Sequence of chain 1.B:
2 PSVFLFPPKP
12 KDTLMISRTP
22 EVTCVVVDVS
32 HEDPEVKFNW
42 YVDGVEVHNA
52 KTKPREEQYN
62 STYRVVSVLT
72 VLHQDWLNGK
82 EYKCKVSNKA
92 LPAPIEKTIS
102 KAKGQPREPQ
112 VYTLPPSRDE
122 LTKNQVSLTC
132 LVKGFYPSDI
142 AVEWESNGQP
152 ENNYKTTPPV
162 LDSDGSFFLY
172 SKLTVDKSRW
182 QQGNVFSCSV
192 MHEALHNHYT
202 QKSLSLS

This small molecule binds to this protein.
Small molecule (SMILES): CC(=O)N[C@H]1[C@H](O[C@H]2[C@H](O)[C@@H](NC(C)=O)CO[C@@H]2CO)O[C@H](CO)[C@@H](O[C@@H]2O[C@H](CO[C@H]3O[C@H](CO)[C@@H](O)[C@H](O)[C@@H]3O[C@@H]3O[C@H](CO)[C@@H](O)[C@H](O)[C@H]3NC(C)=O)[C@@H](O)[C@H](O[C@H]3O[C@H](CO)[C@@H](O)[C@H](O)[C@@H]3O)[C@@H]2O)[C@@H]1O

Binding-site contacts:
Ligand atom C6 contacts residue PHE7 of chain 1.B at 3.7 Å (hydrophobic).
Ligand atom C5 contacts residue GLN59 of chain 1.B at 3.8 Å.
Ligand atom C7 contacts residue ASP29 of chain 1.B at 3.2 Å.
Ligand atom C3 contacts residue ASN61 of chain 1.B at 3.8 Å.
Ligand atom C4 contacts residue ASN61 of chain 1.B at 4.3 Å.
Ligand atom C7 contacts residue ASN61 of chain 1.B at 4.0 Å.
Ligand atom O5 contacts residue PHE5 of chain 1.B at 3.6 Å.
Ligand atom C4 contacts residue PHE5 of chain 1.B at 4.0 Å (hydrophobic).
Ligand atom C6 contacts residue PHE5 of chain 1.B at 3.8 Å (hydrophobic).
Ligand atom C1 contacts residue PHE7 of chain 1.B at 3.9 Å (hydrophobic).
Ligand atom O7 contacts residue ASP29 of chain 1.B at 3.1 Å (salt-bridge).
Ligand atom C1 contacts residue PHE5 of chain 1.B at 4.2 Å (hydrophobic).
Ligand atom C3 contacts residue PHE5 of chain 1.B at 3.8 Å (hydrophobic).
Ligand atom C5 contacts residue PHE7 of chain 1.B at 3.9 Å (hydrophobic).
Ligand atom N2 contacts residue ASN61 of chain 1.B at 2.9 Å (h-bond).
Ligand atom C1 contacts residue PHE5 of chain 1.B at 3.9 Å (hydrophobic).
Ligand atom C1 contacts residue ASN61 of chain 1.B at 1.5 Å.
Ligand atom O3 contacts residue ARG65 of chain 1.B at 4.2 Å.
Ligand atom O6 contacts residue PHE7 of chain 1.B at 3.4 Å.
Ligand atom O6 contacts residue THR24 of chain 1.B at 3.7 Å.
Ligand atom C2 contacts residue ASN61 of chain 1.B at 2.6 Å.
Ligand atom C1 contacts residue GLN59 of chain 1.B at 3.9 Å.
Ligand atom C2 contacts residue ASP29 of chain 1.B at 3.7 Å.
Ligand atom C6 contacts residue PHE7 of chain 1.B at 4.2 Å (hydrophobic).
Ligand atom N2 contacts residue ASP29 of chain 1.B at 2.6 Å (salt-bridge).
Ligand atom C5 contacts residue PHE7 of chain 1.B at 4.1 Å (hydrophobic).
Ligand atom C6 contacts residue THR24 of chain 1.B at 3.7 Å.
Ligand atom C2 contacts residue PHE7 of chain 1.B at 3.7 Å (hydrophobic).
Ligand atom O3 contacts residue ASP29 of chain 1.B at 4.0 Å.
Ligand atom C1 contacts residue PHE7 of chain 1.B at 3.6 Å (hydrophobic).
Ligand atom C8 contacts residue ARG65 of chain 1.B at 4.1 Å.
Ligand atom C7 contacts residue ARG65 of chain 1.B at 4.0 Å.
Ligand atom C3 contacts residue ASP29 of chain 1.B at 3.7 Å.
Ligand atom C5 contacts residue ASN61 of chain 1.B at 3.6 Å.
Ligand atom O5 contacts residue PHE7 of chain 1.B at 4.3 Å.
Ligand atom O6 contacts residue PHE5 of chain 1.B at 3.7 Å.
Ligand atom O7 contacts residue ARG65 of chain 1.B at 3.2 Å (salt-bridge).
Ligand atom O5 contacts residue GLN59 of chain 1.B at 3.8 Å.
Ligand atom C2 contacts residue PHE5 of chain 1.B at 3.6 Å (hydrophobic).
Ligand atom O5 contacts residue ASN61 of chain 1.B at 2.5 Å (h-bond).